The protein below binds the small molecule below.
Small molecule (SMILES): [O][Co]123<-O4[Co]5([O])(<-n6ccccc6)<-O1[Co]1([O])(<-n6ccccc6)(<-O2[Co]4([O])(<-n2ccccc2)<-O51)OC(CCNC(=O)CCCC[C@@H]1SC[C@@H]2NC(=O)N[C@@H]21)O3

Sequence of chain 1.A:
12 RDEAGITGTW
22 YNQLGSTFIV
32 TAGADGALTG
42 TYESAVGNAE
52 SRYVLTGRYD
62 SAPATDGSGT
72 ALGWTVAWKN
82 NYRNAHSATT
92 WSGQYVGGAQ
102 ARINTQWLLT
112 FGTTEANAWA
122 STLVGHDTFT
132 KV

Binding-site contacts:
Ligand atom C13 contacts residue TYR43 of chain 1.A at 3.6 Å (hydrophobic).
Ligand atom O04 contacts residue ASP128 of chain 1.A at 3.8 Å.
Ligand atom C13 contacts residue ASP128 of chain 1.A at 3.7 Å.
Ligand atom C05 contacts residue TRP79 of chain 1.A at 3.5 Å (hydrophobic).
Ligand atom O04 contacts residue SER27 of chain 1.A at 2.7 Å (h-bond).
Ligand atom CO4 contacts residue PHE112 of chain 1.A at 3.6 Å.
Ligand atom C12 contacts residue VAL47 of chain 1.A at 3.6 Å (hydrophobic).
Ligand atom N03 contacts residue TYR43 of chain 1.A at 3.8 Å.
Ligand atom O10 contacts residue OL41 of chain 3.B at 3.1 Å (h-bond).
Ligand atom N02 contacts residue SER45 of chain 1.A at 2.9 Å (h-bond).
Ligand atom C33 contacts residue ASN49 of chain 1.A at 3.7 Å.
Ligand atom C37 contacts residue ALA86 of chain 1.A at 3.7 Å (hydrophobic).
Ligand atom O04 contacts residue TYR43 of chain 1.A at 2.7 Å (h-bond).
Ligand atom C12 contacts residue TRP120 of chain 3.A at 3.7 Å (hydrophobic).
Ligand atom C01 contacts residue ASN49 of chain 1.A at 3.7 Å.
Ligand atom C13 contacts residue SER27 of chain 1.A at 3.7 Å.
Ligand atom O04 contacts residue ASN23 of chain 1.A at 3.0 Å (h-bond).
Ligand atom O01 contacts residue ASN49 of chain 1.A at 2.8 Å (h-bond).
Ligand atom N03 contacts residue LEU25 of chain 1.A at 3.8 Å.
Ligand atom S01 contacts residue TRP79 of chain 1.A at 3.6 Å.
Ligand atom N02 contacts residue VAL47 of chain 1.A at 3.5 Å.
Ligand atom C06 contacts residue TRP79 of chain 1.A at 3.8 Å (hydrophobic).
Ligand atom N03 contacts residue ASP128 of chain 1.A at 2.8 Å (salt-bridge).
Ligand atom C10 contacts residue TRP108 of chain 1.A at 3.3 Å (hydrophobic).
Ligand atom C05 contacts residue ASN49 of chain 1.A at 3.6 Å.
Ligand atom C08 contacts residue SER45 of chain 1.A at 3.5 Å.
Ligand atom C02 contacts residue SER88 of chain 1.A at 3.5 Å.
Ligand atom S01 contacts residue TRP92 of chain 1.A at 3.7 Å.
Ligand atom C11 contacts residue ASP128 of chain 1.A at 3.8 Å.
Ligand atom O01 contacts residue GLY48 of chain 1.A at 3.6 Å.
Ligand atom C13 contacts residue SER45 of chain 1.A at 3.8 Å.
Ligand atom C07 contacts residue LEU110 of chain 1.A at 3.8 Å (hydrophobic).
Ligand atom C11 contacts residue TRP108 of chain 1.A at 3.8 Å (hydrophobic).
Ligand atom O03 contacts residue PHE112 of chain 1.A at 2.9 Å.
Ligand atom S01 contacts residue THR90 of chain 1.A at 3.4 Å (h-bond).
Ligand atom N01 contacts residue SER88 of chain 1.A at 2.9 Å (h-bond).
Ligand atom C02 contacts residue PHE112 of chain 1.A at 3.8 Å (hydrophobic).
Ligand atom C07 contacts residue TRP79 of chain 1.A at 3.7 Å (hydrophobic).
Ligand atom C13 contacts residue LEU25 of chain 1.A at 3.7 Å (hydrophobic).
Ligand atom C09 contacts residue TRP120 of chain 3.A at 3.6 Å (hydrophobic).

Sequence of chain 3.A:
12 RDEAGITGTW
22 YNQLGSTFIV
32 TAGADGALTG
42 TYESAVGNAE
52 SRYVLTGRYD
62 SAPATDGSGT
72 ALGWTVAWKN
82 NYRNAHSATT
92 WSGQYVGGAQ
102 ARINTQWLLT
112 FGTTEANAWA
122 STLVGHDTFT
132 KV